Binding-site contacts:
Ligand atom C8 contacts residue TYR157 of chain 2.A at 3.7 Å (hydrophobic).
Ligand atom N21 contacts residue PHE96 of chain 2.A at 3.5 Å.
Ligand atom O10 contacts residue VAL201 of chain 2.A at 3.8 Å.
Ligand atom O28 contacts residue PHE96 of chain 2.A at 3.8 Å.
Ligand atom O10 contacts residue TYR157 of chain 2.A at 3.9 Å.
Ligand atom C22 contacts residue ALA97 of chain 2.A at 3.4 Å (hydrophobic).
Ligand atom C17 contacts residue SER197 of chain 2.A at 3.7 Å.
Ligand atom C38 contacts residue PHE204 of chain 2.A at 3.8 Å (hydrophobic).
Ligand atom C14 contacts residue VAL201 of chain 2.A at 3.7 Å (hydrophobic).
Ligand atom C12 contacts residue GLN155 of chain 2.A at 3.6 Å.
Ligand atom C37 contacts residue ALA97 of chain 2.A at 3.8 Å (hydrophobic).
Ligand atom O2 contacts residue TYR157 of chain 2.A at 2.8 Å (h-bond).
Ligand atom C13 contacts residue TYR157 of chain 2.A at 3.8 Å (hydrophobic).
Ligand atom C14 contacts residue TYR157 of chain 2.A at 3.8 Å (hydrophobic).
Ligand atom C1 contacts residue TYR157 of chain 2.A at 3.6 Å (hydrophobic).
Ligand atom N21 contacts residue ALA97 of chain 2.A at 3.0 Å (h-bond).
Ligand atom C24 contacts residue SER197 of chain 2.A at 3.3 Å.
Ligand atom C24 contacts residue LEU102 of chain 2.A at 3.8 Å (hydrophobic).
Ligand atom C1 contacts residue 0WD1 of chain 2.B at 3.6 Å.
Ligand atom C4 contacts residue TYR157 of chain 2.A at 3.6 Å (hydrophobic).
Ligand atom N36 contacts residue ALA97 of chain 2.A at 2.8 Å (h-bond).
Ligand atom O2 contacts residue 0WD1 of chain 2.B at 2.6 Å (h-bond).
Ligand atom N3 contacts residue 0WD1 of chain 2.B at 3.6 Å.
Ligand atom C26 contacts residue MET99 of chain 2.A at 3.8 Å (hydrophobic).
Ligand atom C4 contacts residue TYR147 of chain 2.A at 3.5 Å (hydrophobic).
Ligand atom C26 contacts residue SER197 of chain 2.A at 3.7 Å.
Ligand atom C12 contacts residue TYR157 of chain 2.A at 3.7 Å (hydrophobic).
Ligand atom C38 contacts residue TYR147 of chain 2.A at 3.5 Å (hydrophobic).
Ligand atom C5 contacts residue 0WD1 of chain 2.B at 3.4 Å.
Ligand atom C20 contacts residue PHE96 of chain 2.A at 3.7 Å (hydrophobic).
Ligand atom C20 contacts residue ALA97 of chain 2.A at 3.6 Å (hydrophobic).
Ligand atom N36 contacts residue PHE96 of chain 2.A at 3.6 Å.
Ligand atom C4 contacts residue 0WD1 of chain 2.B at 3.3 Å.
Ligand atom C23 contacts residue LEU102 of chain 2.A at 3.6 Å (hydrophobic).
Ligand atom C13 contacts residue ASN156 of chain 2.A at 3.7 Å.
Ligand atom C22 contacts residue LEU102 of chain 2.A at 3.6 Å (hydrophobic).
Ligand atom C9 contacts residue VAL201 of chain 2.A at 3.8 Å (hydrophobic).
Ligand atom N3 contacts residue TYR157 of chain 2.A at 3.8 Å.
Ligand atom C9 contacts residue TYR157 of chain 2.A at 3.6 Å (hydrophobic).
Ligand atom C12 contacts residue ASN156 of chain 2.A at 3.8 Å.

Sequence of chain 2.A:
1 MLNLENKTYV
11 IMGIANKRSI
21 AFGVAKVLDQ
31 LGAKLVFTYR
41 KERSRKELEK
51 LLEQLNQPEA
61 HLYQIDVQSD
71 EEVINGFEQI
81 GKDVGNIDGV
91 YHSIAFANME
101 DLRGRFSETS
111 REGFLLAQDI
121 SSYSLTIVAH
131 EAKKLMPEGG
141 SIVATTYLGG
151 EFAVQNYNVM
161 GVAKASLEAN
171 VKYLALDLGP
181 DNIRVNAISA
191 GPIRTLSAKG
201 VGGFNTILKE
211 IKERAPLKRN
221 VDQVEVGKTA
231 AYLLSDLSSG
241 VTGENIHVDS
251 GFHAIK

The small molecule below binds the protein below.
Small molecule (SMILES): Cc1c(CN(C)C(=O)CCc2cnc3c(c2)CCC(=O)N3)oc2ccccc12